Sequence of chain 1.A:
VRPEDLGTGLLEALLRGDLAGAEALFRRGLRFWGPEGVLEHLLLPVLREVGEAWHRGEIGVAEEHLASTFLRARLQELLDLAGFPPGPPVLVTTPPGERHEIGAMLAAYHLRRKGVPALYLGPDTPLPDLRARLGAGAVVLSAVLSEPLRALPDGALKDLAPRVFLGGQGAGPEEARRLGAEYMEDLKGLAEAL

Sequence of chain 1.B:
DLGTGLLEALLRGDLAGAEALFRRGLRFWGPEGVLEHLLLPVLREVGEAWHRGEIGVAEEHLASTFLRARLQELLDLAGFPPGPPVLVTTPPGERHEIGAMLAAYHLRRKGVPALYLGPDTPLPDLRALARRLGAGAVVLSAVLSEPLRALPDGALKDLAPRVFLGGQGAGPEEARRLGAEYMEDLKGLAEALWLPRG

A small-molecule ligand and the protein it binds are described below.
Small molecule (SMILES): C[C@H]1O[C@@H](n2cnc3c(N)ncnc32)[C@H](O)[C@@H]1O

Binding-site contacts:
Ligand atom N3 contacts residue VAL61 of chain 1.A at 3.3 Å.
Ligand atom C4 contacts residue VAL61 of chain 1.A at 3.5 Å (hydrophobic).
Ligand atom C2 contacts residue HIS65 of chain 1.A at 3.8 Å.
Ligand atom C3' contacts residue TRP54 of chain 1.A at 3.2 Å (hydrophobic).
Ligand atom C5' contacts residue HIS100 of chain 1.A at 4.0 Å.
Ligand atom C6 contacts residue PRO126 of chain 1.B at 3.9 Å (hydrophobic).
Ligand atom O3' contacts residue TRP54 of chain 1.A at 3.4 Å.
Ligand atom C2' contacts residue GLU64 of chain 1.A at 3.5 Å.
Ligand atom N9 contacts residue B121 of chain 1.F at 3.6 Å (h-bond).
Ligand atom C5' contacts residue B121 of chain 1.F at 2.0 Å.
Ligand atom C1' contacts residue B121 of chain 1.F at 3.8 Å.
Ligand atom C2' contacts residue TRP54 of chain 1.A at 3.6 Å (hydrophobic).
Ligand atom C2' contacts residue VAL61 of chain 1.A at 3.9 Å (hydrophobic).
Ligand atom C8 contacts residue TRP54 of chain 1.A at 3.5 Å (hydrophobic).
Ligand atom C2 contacts residue VAL61 of chain 1.A at 3.7 Å (hydrophobic).
Ligand atom C4' contacts residue B121 of chain 1.F at 3.1 Å.
Ligand atom N6 contacts residue PRO126 of chain 1.B at 3.8 Å.
Ligand atom O4' contacts residue B121 of chain 1.F at 3.2 Å.
Ligand atom C8 contacts residue VAL61 of chain 1.A at 3.8 Å (hydrophobic).
Ligand atom C3' contacts residue GLU64 of chain 1.A at 4.1 Å.
Ligand atom N7 contacts residue B121 of chain 1.F at 3.3 Å (h-bond).
Ligand atom N9 contacts residue VAL61 of chain 1.A at 3.8 Å.
Ligand atom C2 contacts residue ASP124 of chain 1.B at 3.4 Å.
Ligand atom N3 contacts residue B121 of chain 1.F at 3.8 Å.
Ligand atom N1 contacts residue PRO126 of chain 1.B at 3.8 Å.
Ligand atom O3' contacts residue GLU64 of chain 1.A at 3.3 Å.
Ligand atom C4 contacts residue B121 of chain 1.F at 3.5 Å.
Ligand atom N7 contacts residue VAL61 of chain 1.A at 3.8 Å.
Ligand atom C6 contacts residue B121 of chain 1.F at 3.9 Å.
Ligand atom N1 contacts residue ASP124 of chain 1.B at 3.9 Å.
Ligand atom C5 contacts residue VAL61 of chain 1.A at 3.8 Å (hydrophobic).
Ligand atom C4' contacts residue GLU64 of chain 1.A at 4.0 Å.
Ligand atom C2 contacts residue PRO126 of chain 1.B at 4.2 Å (hydrophobic).
Ligand atom C8 contacts residue B121 of chain 1.F at 3.4 Å.
Ligand atom C1' contacts residue GLU64 of chain 1.A at 3.5 Å.
Ligand atom O2' contacts residue GLU64 of chain 1.A at 2.7 Å (salt-bridge).
Ligand atom N3 contacts residue HIS65 of chain 1.A at 3.4 Å.
Ligand atom C5 contacts residue B121 of chain 1.F at 3.3 Å.
Ligand atom O2' contacts residue VAL61 of chain 1.A at 3.5 Å.
Ligand atom O2' contacts residue TRP54 of chain 1.A at 3.8 Å.